Binding-site contacts:
Ligand atom O6 contacts residue HIS154 of chain 1.A at 4.1 Å.
Ligand atom C3 contacts residue ASN155 of chain 1.A at 4.4 Å.
Ligand atom C5 contacts residue ASN6 of chain 1.A at 3.6 Å.
Ligand atom C7 contacts residue PHE4 of chain 1.A at 4.3 Å (hydrophobic).
Ligand atom O7 contacts residue ASN6 of chain 1.A at 2.6 Å (h-bond).
Ligand atom C7 contacts residue ASN6 of chain 1.A at 3.0 Å.
Ligand atom N2 contacts residue ASN155 of chain 1.A at 4.4 Å.
Ligand atom O5 contacts residue ASN155 of chain 1.A at 4.3 Å.
Ligand atom C2 contacts residue ASN155 of chain 1.A at 4.5 Å.
Ligand atom C8 contacts residue ASP3 of chain 1.A at 3.2 Å.
Ligand atom C8 contacts residue PHE4 of chain 1.A at 3.5 Å (hydrophobic).
Ligand atom C2 contacts residue ASN6 of chain 1.A at 2.4 Å.
Ligand atom C8 contacts residue ASN6 of chain 1.A at 4.3 Å.
Ligand atom C1 contacts residue ASN155 of chain 1.A at 3.8 Å.
Ligand atom O5 contacts residue ASN6 of chain 1.A at 2.2 Å (h-bond).
Ligand atom C1 contacts residue ASN6 of chain 1.A at 1.4 Å.
Ligand atom O6 contacts residue ASN6 of chain 1.A at 4.4 Å.
Ligand atom O5 contacts residue HIS154 of chain 1.A at 4.4 Å.
Ligand atom C3 contacts residue ASN6 of chain 1.A at 3.7 Å.
Ligand atom N2 contacts residue ASN6 of chain 1.A at 3.0 Å (h-bond).
Ligand atom C5 contacts residue ASN155 of chain 1.A at 4.2 Å.
Ligand atom C4 contacts residue ASN6 of chain 1.A at 4.0 Å.

The protein below binds the small molecule below.
Small molecule (SMILES): CC(=O)N[C@@H]1[C@@H](O)[C@H](O)[C@@H](CO)O[C@H]1O

Sequence of chain 1.A:
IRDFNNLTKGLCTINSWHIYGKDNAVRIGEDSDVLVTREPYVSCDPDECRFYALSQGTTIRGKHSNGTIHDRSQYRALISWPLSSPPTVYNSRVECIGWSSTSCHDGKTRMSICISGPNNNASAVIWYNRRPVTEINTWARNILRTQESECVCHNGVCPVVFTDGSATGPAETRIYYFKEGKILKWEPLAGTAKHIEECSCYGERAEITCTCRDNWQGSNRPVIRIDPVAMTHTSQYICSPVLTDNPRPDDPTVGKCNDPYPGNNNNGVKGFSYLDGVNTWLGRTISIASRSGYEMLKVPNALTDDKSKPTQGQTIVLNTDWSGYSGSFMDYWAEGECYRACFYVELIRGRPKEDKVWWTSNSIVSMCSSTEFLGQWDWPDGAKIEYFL